Sequence of chain 1.C:
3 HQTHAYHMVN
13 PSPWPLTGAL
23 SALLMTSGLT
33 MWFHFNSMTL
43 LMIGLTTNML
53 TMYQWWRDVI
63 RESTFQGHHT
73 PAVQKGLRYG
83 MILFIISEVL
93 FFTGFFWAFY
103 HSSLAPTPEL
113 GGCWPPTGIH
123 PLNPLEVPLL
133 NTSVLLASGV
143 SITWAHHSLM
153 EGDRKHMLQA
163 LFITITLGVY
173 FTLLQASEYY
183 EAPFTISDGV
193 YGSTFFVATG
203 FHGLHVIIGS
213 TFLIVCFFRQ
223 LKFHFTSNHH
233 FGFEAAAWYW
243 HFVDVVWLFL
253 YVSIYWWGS

Sequence of chain 1.J:
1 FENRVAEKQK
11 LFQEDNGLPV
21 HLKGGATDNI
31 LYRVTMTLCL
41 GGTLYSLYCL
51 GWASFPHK

Sequence of chain 1.A:
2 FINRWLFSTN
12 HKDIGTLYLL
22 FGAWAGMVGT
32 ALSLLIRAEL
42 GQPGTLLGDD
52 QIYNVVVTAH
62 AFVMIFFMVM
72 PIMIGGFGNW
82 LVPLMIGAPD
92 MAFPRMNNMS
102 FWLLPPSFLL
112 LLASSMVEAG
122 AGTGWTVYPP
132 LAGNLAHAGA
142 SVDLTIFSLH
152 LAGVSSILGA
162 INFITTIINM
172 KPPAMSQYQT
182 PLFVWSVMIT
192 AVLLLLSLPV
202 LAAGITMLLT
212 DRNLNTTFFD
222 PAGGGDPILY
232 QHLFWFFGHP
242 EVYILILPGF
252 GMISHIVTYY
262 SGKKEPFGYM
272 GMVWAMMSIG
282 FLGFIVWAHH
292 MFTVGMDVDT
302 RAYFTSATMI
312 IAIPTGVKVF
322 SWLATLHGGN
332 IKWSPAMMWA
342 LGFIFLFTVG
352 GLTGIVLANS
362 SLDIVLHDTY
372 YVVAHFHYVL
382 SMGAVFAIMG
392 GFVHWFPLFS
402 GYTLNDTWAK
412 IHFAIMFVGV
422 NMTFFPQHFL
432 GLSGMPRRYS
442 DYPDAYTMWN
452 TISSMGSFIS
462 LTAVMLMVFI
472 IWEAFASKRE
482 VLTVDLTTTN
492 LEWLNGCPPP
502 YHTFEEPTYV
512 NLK

Binding-site contacts:
Ligand atom C9 contacts residue TRP52 of chain 1.J at 3.9 Å (hydrophobic).
Ligand atom O61 contacts residue PHE37 of chain 1.C at 2.8 Å (h-bond).
Ligand atom O16 contacts residue MET33 of chain 1.C at 3.5 Å.
Ligand atom C57 contacts residue PHE37 of chain 1.C at 3.8 Å (hydrophobic).
Ligand atom C22 contacts residue PHE37 of chain 1.C at 3.7 Å (hydrophobic).
Ligand atom C2 contacts residue DMU1 of chain 1.JB at 3.8 Å.
Ligand atom C25 contacts residue PHE37 of chain 1.C at 3.5 Å (hydrophobic).
Ligand atom C43 contacts residue SER46 of chain 1.J at 3.9 Å.
Ligand atom C3 contacts residue DMU1 of chain 1.JB at 4.0 Å.
Ligand atom C57 contacts residue DMU1 of chain 1.JB at 3.5 Å.
Ligand atom C19 contacts residue CYS49 of chain 1.J at 3.9 Å (hydrophobic).
Ligand atom C57 contacts residue TRP52 of chain 1.J at 3.7 Å (hydrophobic).
Ligand atom C18 contacts residue CYS49 of chain 1.J at 3.3 Å (hydrophobic).
Ligand atom C37 contacts residue SER46 of chain 1.J at 3.6 Å.
Ligand atom C1 contacts residue DMU1 of chain 1.JB at 3.6 Å.
Ligand atom C18 contacts residue TRP52 of chain 1.J at 3.8 Å (hydrophobic).
Ligand atom O1 contacts residue DMU1 of chain 1.JB at 3.4 Å.
Ligand atom C1 contacts residue MET33 of chain 1.C at 4.0 Å (hydrophobic).
Ligand atom C37 contacts residue LEU50 of chain 1.J at 3.6 Å (hydrophobic).
Ligand atom O7 contacts residue TRP52 of chain 1.J at 3.8 Å.
Ligand atom O55 contacts residue DMU1 of chain 1.JB at 3.4 Å (h-bond).
Ligand atom O49 contacts residue CYS49 of chain 1.J at 3.5 Å (h-bond).
Ligand atom C22 contacts residue CYS49 of chain 1.J at 3.6 Å (hydrophobic).
Ligand atom O5 contacts residue PHE37 of chain 1.C at 3.8 Å.
Ligand atom C5 contacts residue DMU1 of chain 1.JB at 3.5 Å.
Ligand atom C40 contacts residue SER29 of chain 1.C at 3.7 Å.
Ligand atom O49 contacts residue TYR48 of chain 1.J at 3.4 Å.
Ligand atom C10 contacts residue DMU1 of chain 1.JB at 3.6 Å.
Ligand atom C4 contacts residue TRP52 of chain 1.J at 3.6 Å (hydrophobic).
Ligand atom O16 contacts residue CYS49 of chain 1.J at 3.5 Å (h-bond).
Ligand atom O49 contacts residue TYR45 of chain 1.J at 3.9 Å.
Ligand atom C25 contacts residue MET33 of chain 1.C at 3.7 Å (hydrophobic).
Ligand atom C22 contacts residue MET33 of chain 1.C at 3.6 Å (hydrophobic).
Ligand atom C43 contacts residue LEU110 of chain 1.A at 3.7 Å (hydrophobic).
Ligand atom C43 contacts residue LEU50 of chain 1.J at 4.0 Å (hydrophobic).
Ligand atom O61 contacts residue DMU1 of chain 1.JB at 2.7 Å (h-bond).
Ligand atom O3 contacts residue DMU1 of chain 1.JB at 2.7 Å (h-bond).
Ligand atom C19 contacts residue PHE37 of chain 1.C at 3.2 Å (hydrophobic).
Ligand atom C6 contacts residue TRP52 of chain 1.J at 3.8 Å (hydrophobic).
Ligand atom C34 contacts residue LEU145 of chain 1.A at 3.9 Å (hydrophobic).

The protein below binds the small molecule below.
Small molecule (SMILES): CCCCCCCCCCO[C@@H]1O[C@H](CO)[C@@H](O[C@H]2O[C@H](CO)[C@@H](O)[C@H](O)[C@H]2O)[C@H](O)[C@H]1O